Binding-site contacts:
Ligand atom C7 contacts residue VAL19 of chain 1.B at 3.7 Å (hydrophobic).
Ligand atom C3 contacts residue HIS21 of chain 1.B at 3.7 Å.
Ligand atom C14 contacts residue ASP99 of chain 1.B at 3.2 Å.
Ligand atom N4 contacts residue ASP99 of chain 1.B at 3.4 Å (salt-bridge).
Ligand atom C24 contacts residue ALA41 of chain 1.B at 3.7 Å (hydrophobic).
Ligand atom C4 contacts residue GLY20 of chain 1.B at 3.7 Å.
Ligand atom N3 contacts residue CYS92 of chain 1.B at 3.1 Å (h-bond).
Ligand atom C13 contacts residue GLY95 of chain 1.B at 3.7 Å.
Ligand atom C12 contacts residue VAL19 of chain 1.B at 3.6 Å (hydrophobic).
Ligand atom C20 contacts residue ALA41 of chain 1.B at 3.6 Å (hydrophobic).
Ligand atom C16 contacts residue ASP99 of chain 1.B at 3.0 Å.
Ligand atom C15 contacts residue ASP99 of chain 1.B at 3.4 Å.
Ligand atom C21 contacts residue ALA41 of chain 1.B at 3.7 Å (hydrophobic).
Ligand atom C8 contacts residue LEU142 of chain 1.B at 3.7 Å (hydrophobic).
Ligand atom C23 contacts residue MET89 of chain 1.B at 3.3 Å (hydrophobic).
Ligand atom C3 contacts residue GLY22 of chain 1.B at 3.6 Å.
Ligand atom O contacts residue VAL27 of chain 1.B at 3.8 Å.
Ligand atom C2 contacts residue LYS43 of chain 1.B at 3.7 Å.
Ligand atom C5 contacts residue GLN139 of chain 1.B at 3.2 Å.
Ligand atom C23 contacts residue ALA41 of chain 1.B at 3.6 Å (hydrophobic).
Ligand atom C2 contacts residue ASP162 of chain 1.B at 3.6 Å.
Ligand atom N2 contacts residue VAL19 of chain 1.B at 3.8 Å.
Ligand atom N3 contacts residue TYR91 of chain 1.B at 3.5 Å.
Ligand atom C24 contacts residue GLU90 of chain 1.B at 3.6 Å.
Ligand atom C19 contacts residue GLY95 of chain 1.B at 3.5 Å.
Ligand atom C21 contacts residue LEU142 of chain 1.B at 3.4 Å (hydrophobic).
Ligand atom C10 contacts residue CYS92 of chain 1.B at 3.6 Å (hydrophobic).
Ligand atom C20 contacts residue LEU142 of chain 1.B at 3.5 Å (hydrophobic).
Ligand atom C1 contacts residue ASP162 of chain 1.B at 3.5 Å.
Ligand atom C4 contacts residue HIS21 of chain 1.B at 3.4 Å.
Ligand atom C20 contacts residue CYS92 of chain 1.B at 3.7 Å (hydrophobic).
Ligand atom C19 contacts residue TYR91 of chain 1.B at 3.5 Å (hydrophobic).
Ligand atom N1 contacts residue VAL27 of chain 1.B at 3.7 Å.
Ligand atom C24 contacts residue MET89 of chain 1.B at 3.7 Å (hydrophobic).
Ligand atom C20 contacts residue GLU90 of chain 1.B at 3.3 Å.
Ligand atom C16 contacts residue ASP96 of chain 1.B at 3.6 Å.
Ligand atom C19 contacts residue CYS92 of chain 1.B at 3.5 Å (hydrophobic).
Ligand atom N5 contacts residue CYS92 of chain 1.B at 3.0 Å (h-bond).
Ligand atom C17 contacts residue VAL19 of chain 1.B at 3.1 Å (hydrophobic).
Ligand atom C18 contacts residue GLY95 of chain 1.B at 3.5 Å.

Sequence of chain 1.B:
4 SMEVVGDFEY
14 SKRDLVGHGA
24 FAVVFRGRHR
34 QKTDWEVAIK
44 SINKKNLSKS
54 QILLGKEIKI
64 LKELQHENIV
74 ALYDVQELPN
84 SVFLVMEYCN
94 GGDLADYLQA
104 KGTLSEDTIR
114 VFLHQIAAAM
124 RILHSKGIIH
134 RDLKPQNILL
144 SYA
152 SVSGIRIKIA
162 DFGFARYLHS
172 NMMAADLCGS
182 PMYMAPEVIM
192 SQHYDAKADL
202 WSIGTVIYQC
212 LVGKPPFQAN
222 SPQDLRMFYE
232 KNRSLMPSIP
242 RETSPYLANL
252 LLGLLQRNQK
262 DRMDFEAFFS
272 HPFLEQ

The small molecule below binds the protein below.
Small molecule (SMILES): CN1CCc2cc(Nc3ncc(C4CC4)c(NCCCNC(=O)C4CCC4)n3)ccc2C1